Binding-site contacts:
Ligand atom OD2 contacts residue ARG880 of chain 1.A at 3.0 Å.
Ligand atom CA contacts residue ASN881 of chain 1.A at 3.8 Å.
Ligand atom OD2 contacts residue ARG832 of chain 1.A at 2.6 Å (salt-bridge).
Ligand atom CB contacts residue ILE829 of chain 1.A at 4.3 Å (hydrophobic).
Ligand atom C contacts residue ASN881 of chain 1.A at 4.2 Å.
Ligand atom CG contacts residue ARG832 of chain 1.A at 2.9 Å.
Ligand atom OD1 contacts residue ILE825 of chain 1.A at 4.1 Å.
Ligand atom OXT contacts residue ARG587 of chain 1.A at 2.8 Å (salt-bridge).
Ligand atom CG contacts residue ASN881 of chain 1.A at 4.0 Å.
Ligand atom O contacts residue ILE825 of chain 1.A at 3.4 Å.
Ligand atom CA contacts residue ARG587 of chain 1.A at 4.2 Å.
Ligand atom OD2 contacts residue ASN881 of chain 1.A at 4.0 Å.
Ligand atom N contacts residue ARG587 of chain 1.A at 3.0 Å (salt-bridge).
Ligand atom OD2 contacts residue MET879 of chain 1.A at 4.5 Å.
Ligand atom CB contacts residue LYS773 of chain 1.A at 3.2 Å.
Ligand atom OXT contacts residue ASN881 of chain 1.A at 3.3 Å (h-bond).
Ligand atom C contacts residue ILE825 of chain 1.A at 3.9 Å (hydrophobic).
Ligand atom CG contacts residue ILE825 of chain 1.A at 4.3 Å (hydrophobic).
Ligand atom CB contacts residue ILE825 of chain 1.A at 3.9 Å (hydrophobic).
Ligand atom CB contacts residue ARG832 of chain 1.A at 4.0 Å.
Ligand atom CA contacts residue LYS773 of chain 1.A at 4.4 Å.
Ligand atom O contacts residue MET769 of chain 1.A at 3.0 Å.
Ligand atom O contacts residue ILE829 of chain 1.A at 4.5 Å.
Ligand atom OXT contacts residue MET769 of chain 1.A at 3.6 Å.
Ligand atom OD1 contacts residue ARG832 of chain 1.A at 2.8 Å (salt-bridge).
Ligand atom OD2 contacts residue LYS773 of chain 1.A at 3.1 Å (salt-bridge).
Ligand atom CB contacts residue MET769 of chain 1.A at 4.3 Å (hydrophobic).
Ligand atom CB contacts residue ASN881 of chain 1.A at 3.5 Å.
Ligand atom O contacts residue ARG587 of chain 1.A at 3.0 Å (salt-bridge).
Ligand atom CA contacts residue ILE825 of chain 1.A at 3.6 Å (hydrophobic).
Ligand atom CG contacts residue ARG880 of chain 1.A at 3.8 Å.
Ligand atom N contacts residue ASN881 of chain 1.A at 3.2 Å (h-bond).
Ligand atom O contacts residue MET819 of chain 1.A at 3.7 Å.
Ligand atom C contacts residue ARG587 of chain 1.A at 3.6 Å.
Ligand atom N contacts residue MET616 of chain 1.A at 4.5 Å.
Ligand atom CG contacts residue LYS773 of chain 1.A at 3.7 Å.
Ligand atom C contacts residue MET769 of chain 1.A at 3.6 Å (hydrophobic).
Ligand atom OD1 contacts residue ARG880 of chain 1.A at 3.7 Å.

This small molecule binds to this protein.
Small molecule (SMILES): N[C@@H](CC(=O)O)C(=O)O

Sequence of chain 1.A:
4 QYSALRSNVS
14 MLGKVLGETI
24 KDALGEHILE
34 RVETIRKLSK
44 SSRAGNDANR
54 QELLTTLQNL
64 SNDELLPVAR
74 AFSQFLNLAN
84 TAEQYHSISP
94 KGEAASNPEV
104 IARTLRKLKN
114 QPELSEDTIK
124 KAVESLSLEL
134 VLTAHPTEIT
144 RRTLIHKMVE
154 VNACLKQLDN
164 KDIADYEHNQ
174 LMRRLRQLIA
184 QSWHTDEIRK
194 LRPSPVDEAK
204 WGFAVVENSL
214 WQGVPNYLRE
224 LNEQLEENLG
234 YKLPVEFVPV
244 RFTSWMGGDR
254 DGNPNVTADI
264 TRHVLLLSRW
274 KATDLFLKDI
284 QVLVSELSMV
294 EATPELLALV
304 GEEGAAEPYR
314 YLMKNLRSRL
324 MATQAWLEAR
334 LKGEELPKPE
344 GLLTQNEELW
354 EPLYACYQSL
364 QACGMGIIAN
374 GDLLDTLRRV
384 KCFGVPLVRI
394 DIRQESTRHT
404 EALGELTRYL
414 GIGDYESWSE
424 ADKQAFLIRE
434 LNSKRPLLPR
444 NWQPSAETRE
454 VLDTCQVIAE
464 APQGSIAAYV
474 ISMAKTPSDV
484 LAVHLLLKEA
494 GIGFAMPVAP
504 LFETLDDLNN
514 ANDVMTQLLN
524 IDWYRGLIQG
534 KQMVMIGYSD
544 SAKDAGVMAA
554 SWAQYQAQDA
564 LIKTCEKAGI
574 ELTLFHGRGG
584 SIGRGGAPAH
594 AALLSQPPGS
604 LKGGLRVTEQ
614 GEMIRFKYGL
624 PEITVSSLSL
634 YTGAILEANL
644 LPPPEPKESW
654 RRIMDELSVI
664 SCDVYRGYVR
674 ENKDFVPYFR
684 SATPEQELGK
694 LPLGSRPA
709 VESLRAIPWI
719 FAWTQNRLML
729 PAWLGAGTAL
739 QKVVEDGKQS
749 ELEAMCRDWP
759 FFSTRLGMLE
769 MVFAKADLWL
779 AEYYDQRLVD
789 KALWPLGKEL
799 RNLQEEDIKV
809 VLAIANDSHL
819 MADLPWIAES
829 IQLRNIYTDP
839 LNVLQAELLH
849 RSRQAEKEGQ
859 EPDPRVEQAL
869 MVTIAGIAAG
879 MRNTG